This protein binds this small molecule.
Small molecule (SMILES): CC(=O)N[C@H]1CO[C@H](CO[C@H]2O[C@@H](C)[C@@H](O)[C@@H](O)[C@@H]2O)[C@@H](O)[C@@H]1O

Sequence of chain 1.B:
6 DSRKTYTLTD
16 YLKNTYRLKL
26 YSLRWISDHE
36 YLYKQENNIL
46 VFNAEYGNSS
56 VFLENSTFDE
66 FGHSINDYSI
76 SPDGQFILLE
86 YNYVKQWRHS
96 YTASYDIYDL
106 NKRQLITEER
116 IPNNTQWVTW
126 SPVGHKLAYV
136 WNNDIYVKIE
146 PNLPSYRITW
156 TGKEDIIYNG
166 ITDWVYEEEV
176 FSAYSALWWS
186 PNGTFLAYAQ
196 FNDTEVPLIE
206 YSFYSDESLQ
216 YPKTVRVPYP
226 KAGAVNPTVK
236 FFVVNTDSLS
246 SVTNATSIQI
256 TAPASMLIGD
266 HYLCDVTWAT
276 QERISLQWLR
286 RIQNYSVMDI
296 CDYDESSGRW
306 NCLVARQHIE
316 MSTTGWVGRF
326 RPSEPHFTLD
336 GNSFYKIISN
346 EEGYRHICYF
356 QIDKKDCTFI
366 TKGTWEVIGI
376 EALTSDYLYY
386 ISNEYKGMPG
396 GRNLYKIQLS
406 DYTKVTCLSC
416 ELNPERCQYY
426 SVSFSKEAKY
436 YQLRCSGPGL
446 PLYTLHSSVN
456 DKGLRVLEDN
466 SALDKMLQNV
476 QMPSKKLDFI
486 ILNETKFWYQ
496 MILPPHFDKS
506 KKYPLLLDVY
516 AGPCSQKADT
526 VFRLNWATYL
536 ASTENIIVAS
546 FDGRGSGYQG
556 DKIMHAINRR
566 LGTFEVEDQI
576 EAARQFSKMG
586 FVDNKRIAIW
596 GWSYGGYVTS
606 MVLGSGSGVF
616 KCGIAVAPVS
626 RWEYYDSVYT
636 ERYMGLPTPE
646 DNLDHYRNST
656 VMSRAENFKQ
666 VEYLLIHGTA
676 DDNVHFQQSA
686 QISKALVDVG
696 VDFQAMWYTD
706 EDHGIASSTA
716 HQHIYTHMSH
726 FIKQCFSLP

Binding-site contacts:
Ligand atom C4 contacts residue ASN53 of chain 1.B at 4.2 Å.
Ligand atom O7 contacts residue SER55 of chain 1.B at 3.1 Å (h-bond).
Ligand atom N2 contacts residue ASN53 of chain 1.B at 2.7 Å (h-bond).
Ligand atom C6 contacts residue TYR51 of chain 1.B at 3.8 Å (hydrophobic).
Ligand atom C4 contacts residue TYR51 of chain 1.B at 4.5 Å (hydrophobic).
Ligand atom O7 contacts residue SER54 of chain 1.B at 3.4 Å.
Ligand atom C7 contacts residue ASN53 of chain 1.B at 3.5 Å.
Ligand atom C2 contacts residue ASN53 of chain 1.B at 2.3 Å.
Ligand atom C7 contacts residue ASN48 of chain 1.B at 4.5 Å.
Ligand atom C7 contacts residue SER55 of chain 1.B at 4.0 Å.
Ligand atom C5 contacts residue ASN53 of chain 1.B at 3.7 Å.
Ligand atom C8 contacts residue GLU35 of chain 1.B at 3.3 Å.
Ligand atom O7 contacts residue VAL46 of chain 1.B at 3.8 Å.
Ligand atom C7 contacts residue SER54 of chain 1.B at 4.3 Å.
Ligand atom C8 contacts residue ASN53 of chain 1.B at 4.2 Å.
Ligand atom O5 contacts residue TYR51 of chain 1.B at 4.4 Å.
Ligand atom C6 contacts residue ASN53 of chain 1.B at 4.4 Å.
Ligand atom O5 contacts residue TYR51 of chain 1.B at 4.3 Å.
Ligand atom O7 contacts residue ASN53 of chain 1.B at 4.2 Å.
Ligand atom C8 contacts residue ASN48 of chain 1.B at 3.6 Å.
Ligand atom N2 contacts residue SER55 of chain 1.B at 4.3 Å.
Ligand atom O5 contacts residue ASN53 of chain 1.B at 2.4 Å (h-bond).
Ligand atom C5 contacts residue TYR51 of chain 1.B at 3.8 Å (hydrophobic).
Ligand atom C1 contacts residue ASN48 of chain 1.B at 4.3 Å.
Ligand atom C3 contacts residue ASN53 of chain 1.B at 3.7 Å.
Ligand atom C1 contacts residue ASN53 of chain 1.B at 1.4 Å.